This small molecule binds to this protein.
Small molecule (SMILES): CC(=O)N[C@@H]1[C@@H](O)[C@H](O)[C@@H](CO[C@@H]2O[C@@H](C)[C@@H](O)[C@@H](O)[C@@H]2O)O[C@H]1O

Binding-site contacts:
Ligand atom O4 contacts residue TYR131 of chain 2.C at 3.3 Å (h-bond).
Ligand atom C4 contacts residue HIS87 of chain 2.C at 3.5 Å.
Ligand atom C6 contacts residue TRP283 of chain 2.C at 3.5 Å (hydrophobic).
Ligand atom C3 contacts residue TRP40 of chain 2.C at 3.6 Å (hydrophobic).
Ligand atom C3 contacts residue GLU39 of chain 2.C at 3.8 Å.
Ligand atom O3 contacts residue ALA154 of chain 2.C at 4.1 Å.
Ligand atom O7 contacts residue THR153 of chain 2.C at 3.0 Å.
Ligand atom C2 contacts residue HIS88 of chain 2.C at 3.5 Å.
Ligand atom N2 contacts residue TYR37 of chain 2.C at 4.3 Å.
Ligand atom O3 contacts residue HIS88 of chain 2.C at 3.6 Å.
Ligand atom C3 contacts residue HIS88 of chain 2.C at 4.2 Å.
Ligand atom C6 contacts residue MET16 of chain 2.C at 4.1 Å (hydrophobic).
Ligand atom O3 contacts residue TRP158 of chain 2.C at 4.1 Å.
Ligand atom O3 contacts residue HIS87 of chain 2.C at 2.9 Å.
Ligand atom O1 contacts residue TYR37 of chain 2.C at 3.0 Å.
Ligand atom O3 contacts residue GLU39 of chain 2.C at 3.3 Å (salt-bridge).
Ligand atom C4 contacts residue HIS18 of chain 2.C at 3.6 Å.
Ligand atom O4 contacts residue HIS87 of chain 2.C at 2.4 Å (h-bond).
Ligand atom O7 contacts residue ALA154 of chain 2.C at 2.4 Å (h-bond).
Ligand atom C4 contacts residue GLU39 of chain 2.C at 4.1 Å.
Ligand atom O5 contacts residue TYR37 of chain 2.C at 3.6 Å.
Ligand atom C3 contacts residue HIS87 of chain 2.C at 3.9 Å.
Ligand atom C6 contacts residue HIS18 of chain 2.C at 3.6 Å.
Ligand atom O2 contacts residue HIS88 of chain 2.C at 3.0 Å.
Ligand atom O2 contacts residue TRP40 of chain 2.C at 3.3 Å (h-bond).
Ligand atom C7 contacts residue THR153 of chain 2.C at 3.6 Å.
Ligand atom C4 contacts residue TRP283 of chain 2.C at 4.0 Å (hydrophobic).
Ligand atom C1 contacts residue TYR37 of chain 2.C at 3.6 Å (hydrophobic).
Ligand atom O4 contacts residue HIS18 of chain 2.C at 3.1 Å (h-bond).
Ligand atom O3 contacts residue TRP40 of chain 2.C at 2.7 Å (h-bond).
Ligand atom C3 contacts residue TRP283 of chain 2.C at 4.3 Å (hydrophobic).
Ligand atom C5 contacts residue TRP283 of chain 2.C at 3.5 Å (hydrophobic).
Ligand atom C2 contacts residue TYR37 of chain 2.C at 3.7 Å (hydrophobic).
Ligand atom C7 contacts residue ALA154 of chain 2.C at 3.3 Å (hydrophobic).
Ligand atom O4 contacts residue TRP158 of chain 2.C at 4.1 Å.
Ligand atom C8 contacts residue THR153 of chain 2.C at 3.5 Å.
Ligand atom C2 contacts residue TRP40 of chain 2.C at 4.0 Å (hydrophobic).
Ligand atom C5 contacts residue HIS18 of chain 2.C at 4.3 Å.
Ligand atom O3 contacts residue TRP40 of chain 2.C at 4.0 Å.
Ligand atom C8 contacts residue ALA154 of chain 2.C at 3.5 Å (hydrophobic).

Sequence of chain 2.C:
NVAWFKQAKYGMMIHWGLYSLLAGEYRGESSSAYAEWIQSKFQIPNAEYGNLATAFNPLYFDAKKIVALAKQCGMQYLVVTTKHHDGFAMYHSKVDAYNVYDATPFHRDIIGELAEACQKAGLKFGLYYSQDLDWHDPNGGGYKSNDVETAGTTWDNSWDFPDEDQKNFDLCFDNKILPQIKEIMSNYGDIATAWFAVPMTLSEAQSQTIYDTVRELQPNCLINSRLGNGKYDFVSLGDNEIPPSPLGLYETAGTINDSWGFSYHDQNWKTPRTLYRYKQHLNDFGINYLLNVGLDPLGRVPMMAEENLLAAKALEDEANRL